Binding-site contacts:
Ligand atom C7 contacts residue ASN96 of chain 1.B at 3.4 Å.
Ligand atom C1 contacts residue GLY71 of chain 1.B at 3.6 Å.
Ligand atom C3 contacts residue ASN96 of chain 1.B at 3.8 Å.
Ligand atom C5 contacts residue ASN96 of chain 1.B at 3.6 Å.
Ligand atom O5 contacts residue GLY71 of chain 1.B at 3.4 Å.
Ligand atom C5 contacts residue LEU52 of chain 1.B at 4.4 Å (hydrophobic).
Ligand atom N2 contacts residue ASN96 of chain 1.B at 2.9 Å (h-bond).
Ligand atom C5 contacts residue GLY71 of chain 1.B at 4.0 Å.
Ligand atom C1 contacts residue ASN96 of chain 1.B at 1.4 Å.
Ligand atom C2 contacts residue ASN96 of chain 1.B at 2.5 Å.
Ligand atom C6 contacts residue GLY71 of chain 1.B at 4.3 Å.
Ligand atom O5 contacts residue ASN96 of chain 1.B at 2.3 Å (h-bond).
Ligand atom C6 contacts residue LEU52 of chain 1.B at 4.2 Å (hydrophobic).
Ligand atom C8 contacts residue ASN96 of chain 1.B at 3.5 Å.
Ligand atom C4 contacts residue ASN96 of chain 1.B at 4.2 Å.
Ligand atom O7 contacts residue ASN96 of chain 1.B at 3.5 Å (h-bond).

This small molecule binds to this protein.
Small molecule (SMILES): CC(=O)N[C@@H]1[C@@H](O)[C@H](O)[C@@H](CO)O[C@H]1O

Sequence of chain 1.B:
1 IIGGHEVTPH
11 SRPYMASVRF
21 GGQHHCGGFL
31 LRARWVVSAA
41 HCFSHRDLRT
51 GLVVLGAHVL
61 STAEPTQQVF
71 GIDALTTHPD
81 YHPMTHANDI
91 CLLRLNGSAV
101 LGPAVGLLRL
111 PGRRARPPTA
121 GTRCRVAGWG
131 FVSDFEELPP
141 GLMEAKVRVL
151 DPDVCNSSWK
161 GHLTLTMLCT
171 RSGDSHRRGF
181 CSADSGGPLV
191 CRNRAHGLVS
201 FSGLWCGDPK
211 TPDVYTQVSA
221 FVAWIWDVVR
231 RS